The protein below binds the small molecule below.
Small molecule (SMILES): O[C@H]1[C@H](O)[C@@H](O)OC[C@@H]1O

Sequence of chain 1.A:
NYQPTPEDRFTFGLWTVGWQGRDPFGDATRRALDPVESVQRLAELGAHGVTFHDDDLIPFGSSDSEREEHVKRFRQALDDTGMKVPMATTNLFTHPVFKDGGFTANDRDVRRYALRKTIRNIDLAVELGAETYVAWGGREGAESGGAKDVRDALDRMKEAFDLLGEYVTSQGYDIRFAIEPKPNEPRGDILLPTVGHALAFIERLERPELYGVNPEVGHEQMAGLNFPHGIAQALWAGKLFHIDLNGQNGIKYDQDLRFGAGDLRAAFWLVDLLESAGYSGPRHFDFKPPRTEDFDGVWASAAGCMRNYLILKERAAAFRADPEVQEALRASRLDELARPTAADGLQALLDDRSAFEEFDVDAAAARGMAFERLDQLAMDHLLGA

Binding-site contacts:
Ligand atom O3 contacts residue ASP287 of chain 3.A at 3.1 Å (salt-bridge).
Ligand atom O4 contacts residue VAL135 of chain 3.A at 4.2 Å.
Ligand atom O3 contacts residue ASP245 of chain 3.A at 3.1 Å (salt-bridge).
Ligand atom C4 contacts residue TRP16 of chain 3.A at 4.2 Å (hydrophobic).
Ligand atom O2 contacts residue GLU217 of chain 3.A at 3.2 Å (salt-bridge).
Ligand atom O5 contacts residue PHE94 of chain 3.A at 3.8 Å.
Ligand atom O1 contacts residue PHE26 of chain 1.A at 3.0 Å.
Ligand atom C3 contacts residue GLU181 of chain 3.A at 3.2 Å.
Ligand atom C3 contacts residue TRP137 of chain 3.A at 4.0 Å (hydrophobic).
Ligand atom O2 contacts residue CA1 of chain 3.B at 2.4 Å.
Ligand atom O3 contacts residue GLU217 of chain 3.A at 4.2 Å.
Ligand atom C1 contacts residue TRP137 of chain 3.A at 3.5 Å (hydrophobic).
Ligand atom C4 contacts residue HIS54 of chain 3.A at 3.3 Å.
Ligand atom C3 contacts residue ASP287 of chain 3.A at 3.7 Å.
Ligand atom O3 contacts residue GLU181 of chain 3.A at 2.4 Å (salt-bridge).
Ligand atom C2 contacts residue CA1 of chain 3.B at 3.0 Å.
Ligand atom O4 contacts residue HIS54 of chain 3.A at 3.5 Å (h-bond).
Ligand atom O2 contacts residue HIS220 of chain 3.A at 3.5 Å.
Ligand atom C3 contacts residue CA1 of chain 3.B at 3.1 Å.
Ligand atom C1 contacts residue ASP287 of chain 3.A at 4.3 Å.
Ligand atom O4 contacts residue TRP137 of chain 3.A at 3.8 Å.
Ligand atom O4 contacts residue THR90 of chain 3.A at 3.8 Å.
Ligand atom O2 contacts residue ASP287 of chain 3.A at 2.9 Å (salt-bridge).
Ligand atom O5 contacts residue TRP137 of chain 3.A at 3.7 Å.
Ligand atom O3 contacts residue CA1 of chain 3.B at 2.3 Å.
Ligand atom O1 contacts residue LYS289 of chain 3.A at 4.2 Å.
Ligand atom C2 contacts residue GLU217 of chain 3.A at 4.3 Å.
Ligand atom C4 contacts residue GLU181 of chain 3.A at 4.2 Å.
Ligand atom O1 contacts residue TRP137 of chain 3.A at 4.1 Å.
Ligand atom C2 contacts residue GLU181 of chain 3.A at 3.8 Å.
Ligand atom C5 contacts residue PHE94 of chain 3.A at 3.7 Å (hydrophobic).
Ligand atom O5 contacts residue HIS54 of chain 3.A at 3.5 Å (h-bond).
Ligand atom C4 contacts residue TRP137 of chain 3.A at 4.3 Å (hydrophobic).
Ligand atom C1 contacts residue PHE26 of chain 1.A at 4.1 Å (hydrophobic).
Ligand atom C2 contacts residue ASP287 of chain 3.A at 3.0 Å.
Ligand atom O4 contacts residue GLU181 of chain 3.A at 3.9 Å.
Ligand atom O2 contacts residue GLU181 of chain 3.A at 2.9 Å (salt-bridge).
Ligand atom C2 contacts residue TRP137 of chain 3.A at 4.4 Å (hydrophobic).
Ligand atom C5 contacts residue HIS54 of chain 3.A at 2.8 Å.
Ligand atom C5 contacts residue TRP137 of chain 3.A at 3.4 Å (hydrophobic).

Sequence of chain 3.A:
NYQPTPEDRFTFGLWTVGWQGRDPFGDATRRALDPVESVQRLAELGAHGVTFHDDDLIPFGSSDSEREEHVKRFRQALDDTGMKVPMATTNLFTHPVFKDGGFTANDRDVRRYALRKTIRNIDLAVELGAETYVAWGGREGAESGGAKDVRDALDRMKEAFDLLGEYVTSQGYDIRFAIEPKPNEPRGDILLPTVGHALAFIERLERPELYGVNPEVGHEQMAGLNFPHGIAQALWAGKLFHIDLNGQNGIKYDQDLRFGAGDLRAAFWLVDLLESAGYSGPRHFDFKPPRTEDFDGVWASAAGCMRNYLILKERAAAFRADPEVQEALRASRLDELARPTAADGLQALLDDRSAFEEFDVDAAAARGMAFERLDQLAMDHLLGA